Sequence of chain 1.B:
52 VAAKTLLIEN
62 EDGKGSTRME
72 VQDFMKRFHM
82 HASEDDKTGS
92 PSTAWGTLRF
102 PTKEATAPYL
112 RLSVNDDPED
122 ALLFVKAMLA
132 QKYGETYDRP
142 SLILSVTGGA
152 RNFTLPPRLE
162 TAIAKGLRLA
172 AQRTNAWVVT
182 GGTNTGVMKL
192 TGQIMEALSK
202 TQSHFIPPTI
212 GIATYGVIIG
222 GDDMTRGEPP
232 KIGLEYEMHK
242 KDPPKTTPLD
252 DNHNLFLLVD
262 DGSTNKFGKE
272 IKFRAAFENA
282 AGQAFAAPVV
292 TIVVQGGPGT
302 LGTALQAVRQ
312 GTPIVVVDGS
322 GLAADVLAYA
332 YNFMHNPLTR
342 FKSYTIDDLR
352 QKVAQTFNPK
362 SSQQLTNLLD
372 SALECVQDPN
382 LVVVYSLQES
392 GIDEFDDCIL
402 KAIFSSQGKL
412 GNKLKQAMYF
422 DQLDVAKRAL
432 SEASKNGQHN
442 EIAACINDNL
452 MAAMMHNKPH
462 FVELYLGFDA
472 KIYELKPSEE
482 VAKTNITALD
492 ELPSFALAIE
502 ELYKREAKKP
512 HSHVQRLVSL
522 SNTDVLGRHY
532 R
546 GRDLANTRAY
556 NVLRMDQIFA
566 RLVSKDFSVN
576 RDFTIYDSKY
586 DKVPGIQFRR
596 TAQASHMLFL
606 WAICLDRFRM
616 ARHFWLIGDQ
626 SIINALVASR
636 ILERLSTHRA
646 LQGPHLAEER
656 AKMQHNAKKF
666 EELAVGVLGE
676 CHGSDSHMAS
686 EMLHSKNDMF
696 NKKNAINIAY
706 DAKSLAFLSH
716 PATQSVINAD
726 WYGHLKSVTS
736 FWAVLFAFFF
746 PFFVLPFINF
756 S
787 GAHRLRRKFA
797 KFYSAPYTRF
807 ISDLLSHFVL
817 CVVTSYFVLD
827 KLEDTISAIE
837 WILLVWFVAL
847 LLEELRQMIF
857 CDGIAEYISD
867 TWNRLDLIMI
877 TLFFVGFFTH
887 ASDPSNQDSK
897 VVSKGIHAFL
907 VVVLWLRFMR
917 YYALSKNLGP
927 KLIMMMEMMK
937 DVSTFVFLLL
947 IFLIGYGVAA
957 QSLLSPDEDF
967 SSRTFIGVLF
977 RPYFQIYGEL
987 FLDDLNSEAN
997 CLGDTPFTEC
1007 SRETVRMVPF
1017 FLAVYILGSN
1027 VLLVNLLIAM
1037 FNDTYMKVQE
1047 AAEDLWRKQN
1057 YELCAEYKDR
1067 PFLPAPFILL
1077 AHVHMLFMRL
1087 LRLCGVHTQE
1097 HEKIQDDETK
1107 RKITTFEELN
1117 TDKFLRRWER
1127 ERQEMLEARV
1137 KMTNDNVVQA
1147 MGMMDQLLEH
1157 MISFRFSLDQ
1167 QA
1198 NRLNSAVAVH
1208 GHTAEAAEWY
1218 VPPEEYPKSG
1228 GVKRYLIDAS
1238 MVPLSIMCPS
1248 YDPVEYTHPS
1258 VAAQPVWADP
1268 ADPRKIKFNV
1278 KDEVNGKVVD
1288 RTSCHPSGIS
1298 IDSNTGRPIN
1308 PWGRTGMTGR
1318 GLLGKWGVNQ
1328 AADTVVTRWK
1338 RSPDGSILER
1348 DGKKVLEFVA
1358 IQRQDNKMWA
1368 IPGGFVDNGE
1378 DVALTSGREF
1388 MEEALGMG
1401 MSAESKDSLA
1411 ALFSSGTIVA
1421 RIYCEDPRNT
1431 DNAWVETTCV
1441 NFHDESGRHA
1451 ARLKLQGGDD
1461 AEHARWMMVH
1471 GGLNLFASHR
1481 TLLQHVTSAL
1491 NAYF

Sequence of chain 1.C:
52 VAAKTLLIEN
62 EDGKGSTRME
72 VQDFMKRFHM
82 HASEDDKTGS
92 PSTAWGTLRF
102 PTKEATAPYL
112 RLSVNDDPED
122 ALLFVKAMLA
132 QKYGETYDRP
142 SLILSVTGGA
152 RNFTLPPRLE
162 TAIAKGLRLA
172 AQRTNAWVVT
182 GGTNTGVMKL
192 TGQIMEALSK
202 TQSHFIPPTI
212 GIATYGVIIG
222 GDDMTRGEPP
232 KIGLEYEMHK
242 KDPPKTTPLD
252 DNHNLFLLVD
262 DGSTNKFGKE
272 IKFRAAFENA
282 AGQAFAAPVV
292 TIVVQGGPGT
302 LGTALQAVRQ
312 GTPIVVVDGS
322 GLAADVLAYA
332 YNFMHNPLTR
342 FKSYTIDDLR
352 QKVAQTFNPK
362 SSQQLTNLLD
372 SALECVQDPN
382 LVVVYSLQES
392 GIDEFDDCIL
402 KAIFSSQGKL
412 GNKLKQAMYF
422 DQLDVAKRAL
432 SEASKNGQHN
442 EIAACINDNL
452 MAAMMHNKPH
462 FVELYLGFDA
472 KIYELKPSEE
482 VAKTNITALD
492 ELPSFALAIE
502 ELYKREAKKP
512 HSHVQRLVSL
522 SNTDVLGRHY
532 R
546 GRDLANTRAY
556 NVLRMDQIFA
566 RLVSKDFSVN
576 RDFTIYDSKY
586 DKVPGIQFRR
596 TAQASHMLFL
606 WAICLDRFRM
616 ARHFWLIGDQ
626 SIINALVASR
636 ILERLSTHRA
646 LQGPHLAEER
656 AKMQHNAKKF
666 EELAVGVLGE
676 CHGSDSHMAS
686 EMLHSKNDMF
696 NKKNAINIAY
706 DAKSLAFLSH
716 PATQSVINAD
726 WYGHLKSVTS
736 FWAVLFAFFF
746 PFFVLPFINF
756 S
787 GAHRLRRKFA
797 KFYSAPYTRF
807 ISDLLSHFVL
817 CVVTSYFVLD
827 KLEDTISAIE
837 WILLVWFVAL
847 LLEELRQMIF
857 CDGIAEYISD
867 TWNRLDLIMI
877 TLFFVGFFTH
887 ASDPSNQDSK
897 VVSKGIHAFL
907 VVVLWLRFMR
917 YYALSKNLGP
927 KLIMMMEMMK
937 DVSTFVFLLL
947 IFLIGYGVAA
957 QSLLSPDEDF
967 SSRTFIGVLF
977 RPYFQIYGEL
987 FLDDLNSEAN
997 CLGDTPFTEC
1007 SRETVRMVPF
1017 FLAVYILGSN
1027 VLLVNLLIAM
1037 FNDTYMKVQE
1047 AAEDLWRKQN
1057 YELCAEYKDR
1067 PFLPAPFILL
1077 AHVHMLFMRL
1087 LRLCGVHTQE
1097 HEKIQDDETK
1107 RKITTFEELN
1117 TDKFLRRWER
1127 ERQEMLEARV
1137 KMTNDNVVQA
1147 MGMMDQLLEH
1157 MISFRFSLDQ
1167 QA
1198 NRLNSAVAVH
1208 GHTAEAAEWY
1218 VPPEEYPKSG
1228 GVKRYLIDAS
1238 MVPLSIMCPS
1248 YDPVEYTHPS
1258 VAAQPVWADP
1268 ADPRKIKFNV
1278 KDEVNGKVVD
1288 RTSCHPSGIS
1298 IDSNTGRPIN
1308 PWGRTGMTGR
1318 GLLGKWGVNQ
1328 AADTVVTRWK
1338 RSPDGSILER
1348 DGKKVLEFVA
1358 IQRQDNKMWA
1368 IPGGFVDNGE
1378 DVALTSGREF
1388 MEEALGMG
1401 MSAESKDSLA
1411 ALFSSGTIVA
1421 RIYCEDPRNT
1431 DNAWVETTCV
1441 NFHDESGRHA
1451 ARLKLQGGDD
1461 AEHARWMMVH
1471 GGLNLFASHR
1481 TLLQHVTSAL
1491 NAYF

Binding-site contacts:
Ligand atom C18 contacts residue PHE905 of chain 1.C at 3.6 Å (hydrophobic).
Ligand atom C27 contacts residue ILE874 of chain 1.C at 4.2 Å (hydrophobic).
Ligand atom C5 contacts residue CLR1 of chain 1.V at 4.2 Å.
Ligand atom O1 contacts residue GLU1009 of chain 1.B at 3.6 Å.
Ligand atom C23 contacts residue PHE905 of chain 1.C at 4.1 Å (hydrophobic).
Ligand atom C26 contacts residue CLR1 of chain 1.V at 4.3 Å.
Ligand atom C19 contacts residue MET1013 of chain 1.B at 4.0 Å (hydrophobic).
Ligand atom C27 contacts residue LEU878 of chain 1.C at 4.2 Å (hydrophobic).
Ligand atom C20 contacts residue PHE905 of chain 1.C at 4.0 Å (hydrophobic).
Ligand atom C6 contacts residue CLR1 of chain 1.V at 4.2 Å.
Ligand atom C21 contacts residue LEU878 of chain 1.C at 3.5 Å (hydrophobic).
Ligand atom C16 contacts residue CLR1 of chain 1.V at 4.0 Å.
Ligand atom C23 contacts residue CLR1 of chain 1.V at 3.8 Å.
Ligand atom C15 contacts residue CLR1 of chain 1.V at 4.2 Å.
Ligand atom C2 contacts residue GLU1009 of chain 1.B at 4.0 Å.
Ligand atom C19 contacts residue CLR1 of chain 1.V at 3.9 Å.
Ligand atom C2 contacts residue VAL898 of chain 1.C at 3.7 Å (hydrophobic).
Ligand atom C18 contacts residue MET1013 of chain 1.B at 3.5 Å (hydrophobic).
Ligand atom C21 contacts residue PHE905 of chain 1.C at 3.7 Å (hydrophobic).
Ligand atom C3 contacts residue GLU1009 of chain 1.B at 4.2 Å.
Ligand atom C12 contacts residue ILE902 of chain 1.C at 3.7 Å (hydrophobic).
Ligand atom C3 contacts residue VAL898 of chain 1.C at 4.3 Å (hydrophobic).
Ligand atom C24 contacts residue LEU878 of chain 1.C at 3.9 Å (hydrophobic).
Ligand atom C19 contacts residue THR1010 of chain 1.B at 4.3 Å.
Ligand atom C25 contacts residue CLR1 of chain 1.V at 4.0 Å.
Ligand atom C22 contacts residue CLR1 of chain 1.V at 4.3 Å.
Ligand atom C27 contacts residue PHE905 of chain 1.C at 3.9 Å (hydrophobic).
Ligand atom C4 contacts residue GLU1009 of chain 1.B at 4.1 Å.
Ligand atom C11 contacts residue MET1013 of chain 1.B at 4.0 Å (hydrophobic).
Ligand atom C24 contacts residue PHE905 of chain 1.C at 4.1 Å (hydrophobic).
Ligand atom C1 contacts residue THR1010 of chain 1.B at 3.9 Å.
Ligand atom C2 contacts residue THR1010 of chain 1.B at 4.0 Å.
Ligand atom C25 contacts residue PHE905 of chain 1.C at 4.0 Å (hydrophobic).
Ligand atom C19 contacts residue GLU1009 of chain 1.B at 4.0 Å.
Ligand atom C4 contacts residue CLR1 of chain 1.V at 4.3 Å.
Ligand atom C1 contacts residue VAL898 of chain 1.C at 3.9 Å (hydrophobic).
Ligand atom C18 contacts residue CLR1 of chain 1.V at 3.5 Å.
Ligand atom C21 contacts residue ILE902 of chain 1.C at 3.8 Å (hydrophobic).
Ligand atom C8 contacts residue CLR1 of chain 1.V at 4.1 Å.
Ligand atom C22 contacts residue LEU878 of chain 1.C at 4.4 Å (hydrophobic).

This protein binds this small molecule.
Small molecule (SMILES): CC(C)CCC[C@@H](C)[C@H]1CC[C@H]2[C@@H]3CC=C4C[C@@H](O)CC[C@]4(C)[C@H]3CC[C@]12C